Binding-site contacts:
Ligand atom OAA contacts residue 9751 of chain 1.LA at 3.7 Å.
Ligand atom CAG contacts residue GLU508 of chain 1.A at 3.3 Å.
Ligand atom CAK contacts residue PRO479 of chain 1.A at 4.0 Å (hydrophobic).
Ligand atom CAJ contacts residue PRO479 of chain 1.A at 3.8 Å (hydrophobic).
Ligand atom CAI contacts residue PRO479 of chain 1.A at 3.8 Å (hydrophobic).
Ligand atom CAD contacts residue PRO479 of chain 1.A at 4.1 Å (hydrophobic).
Ligand atom OAC contacts residue MET481 of chain 1.A at 3.6 Å.
Ligand atom CAE contacts residue SER626 of chain 1.A at 4.4 Å.
Ligand atom CAG contacts residue GLY624 of chain 1.A at 4.1 Å.
Ligand atom CAK contacts residue VAL625 of chain 1.A at 4.3 Å (hydrophobic).
Ligand atom CAH contacts residue GLY624 of chain 1.A at 3.7 Å.
Ligand atom CAJ contacts residue MET481 of chain 1.A at 4.0 Å (hydrophobic).
Ligand atom CAF contacts residue VAL625 of chain 1.A at 4.3 Å (hydrophobic).
Ligand atom CAH contacts residue VAL625 of chain 1.A at 3.7 Å (hydrophobic).
Ligand atom CAK contacts residue SER626 of chain 1.A at 4.3 Å.
Ligand atom CAH contacts residue SER626 of chain 1.A at 4.0 Å.
Ligand atom CAF contacts residue MET481 of chain 1.A at 3.7 Å (hydrophobic).
Ligand atom OAA contacts residue VAL625 of chain 1.A at 4.2 Å.
Ligand atom OAC contacts residue PRO479 of chain 1.A at 3.9 Å.
Ligand atom CAH contacts residue MET481 of chain 1.A at 4.5 Å (hydrophobic).
Ligand atom CAG contacts residue 9751 of chain 1.LA at 4.3 Å.
Ligand atom CAG contacts residue MET481 of chain 1.A at 4.5 Å (hydrophobic).
Ligand atom CAE contacts residue PRO479 of chain 1.A at 4.2 Å (hydrophobic).
Ligand atom CAK contacts residue MET481 of chain 1.A at 4.1 Å (hydrophobic).
Ligand atom OAC contacts residue VAL480 of chain 1.A at 4.2 Å.
Ligand atom CAJ contacts residue VAL480 of chain 1.A at 4.4 Å (hydrophobic).
Ligand atom OAB contacts residue PRO479 of chain 1.A at 4.0 Å.
Ligand atom OAA contacts residue GLY624 of chain 1.A at 3.4 Å.
Ligand atom CAF contacts residue VAL480 of chain 1.A at 4.0 Å (hydrophobic).
Ligand atom OAA contacts residue GLU508 of chain 1.A at 2.5 Å (salt-bridge).
Ligand atom CAF contacts residue PRO479 of chain 1.A at 3.8 Å (hydrophobic).

Sequence of chain 1.A:
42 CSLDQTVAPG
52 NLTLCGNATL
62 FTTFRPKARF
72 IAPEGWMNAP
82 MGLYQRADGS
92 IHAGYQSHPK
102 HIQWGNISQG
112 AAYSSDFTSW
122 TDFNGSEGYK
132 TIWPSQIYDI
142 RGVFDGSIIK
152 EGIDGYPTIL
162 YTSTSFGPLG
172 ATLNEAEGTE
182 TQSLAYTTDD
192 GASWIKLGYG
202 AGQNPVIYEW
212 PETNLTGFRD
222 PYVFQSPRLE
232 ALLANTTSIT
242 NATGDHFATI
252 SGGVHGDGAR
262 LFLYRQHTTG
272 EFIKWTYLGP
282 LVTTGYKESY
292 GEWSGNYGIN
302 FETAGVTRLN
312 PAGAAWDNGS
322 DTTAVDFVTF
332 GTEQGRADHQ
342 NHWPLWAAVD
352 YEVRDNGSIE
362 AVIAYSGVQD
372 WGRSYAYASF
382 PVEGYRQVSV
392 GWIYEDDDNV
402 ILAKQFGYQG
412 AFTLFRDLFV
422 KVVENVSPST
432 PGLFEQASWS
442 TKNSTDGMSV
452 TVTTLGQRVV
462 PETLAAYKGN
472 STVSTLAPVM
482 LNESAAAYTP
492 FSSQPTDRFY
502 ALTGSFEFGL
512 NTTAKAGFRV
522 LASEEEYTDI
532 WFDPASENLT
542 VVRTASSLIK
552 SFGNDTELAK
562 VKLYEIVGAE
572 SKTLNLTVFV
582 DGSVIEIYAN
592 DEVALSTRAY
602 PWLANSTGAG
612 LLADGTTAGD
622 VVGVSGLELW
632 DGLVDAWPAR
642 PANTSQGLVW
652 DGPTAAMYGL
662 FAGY

This small molecule binds to this protein.
Small molecule (SMILES): OCCc1ccc(O)c(O)c1